Sequence of chain 44.F:
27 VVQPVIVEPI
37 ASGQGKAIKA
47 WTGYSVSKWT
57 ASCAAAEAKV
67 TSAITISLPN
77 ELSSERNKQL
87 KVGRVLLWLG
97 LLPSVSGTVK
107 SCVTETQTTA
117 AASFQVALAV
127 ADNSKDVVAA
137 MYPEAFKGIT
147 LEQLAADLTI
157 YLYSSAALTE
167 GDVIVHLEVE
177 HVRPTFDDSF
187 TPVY

Binding-site contacts:
Ligand atom N3 contacts residue TRP47 of chain 44.F at 3.4 Å.
Ligand atom C5' contacts residue ARG90 of chain 44.F at 4.3 Å.
Ligand atom C5 contacts residue TRP47 of chain 44.F at 3.8 Å (hydrophobic).
Ligand atom C2' contacts residue GLU140 of chain 44.F at 3.0 Å.
Ligand atom C1' contacts residue TRP47 of chain 44.F at 3.7 Å (hydrophobic).
Ligand atom C1' contacts residue GLU140 of chain 44.F at 2.7 Å.
Ligand atom C4' contacts residue GLU140 of chain 44.F at 3.4 Å.
Ligand atom C8 contacts residue TRP47 of chain 44.F at 3.6 Å (hydrophobic).
Ligand atom C2 contacts residue TRP47 of chain 44.F at 3.4 Å (hydrophobic).
Ligand atom N9 contacts residue LYS143 of chain 44.F at 3.2 Å (salt-bridge).
Ligand atom O4' contacts residue LYS143 of chain 44.F at 4.2 Å.
Ligand atom N1 contacts residue TRP47 of chain 44.F at 3.7 Å.
Ligand atom O4' contacts residue LYS143 of chain 44.F at 4.4 Å.
Ligand atom N6 contacts residue TRP47 of chain 44.F at 4.2 Å.
Ligand atom C8 contacts residue LYS143 of chain 44.F at 2.7 Å.
Ligand atom C1' contacts residue LYS143 of chain 44.F at 3.1 Å.
Ligand atom O4' contacts residue TRP47 of chain 44.F at 3.4 Å.
Ligand atom O2' contacts residue LYS143 of chain 44.F at 3.8 Å.
Ligand atom O2' contacts residue GLU140 of chain 44.F at 2.3 Å (salt-bridge).
Ligand atom C3' contacts residue GLU140 of chain 44.F at 3.8 Å.
Ligand atom N9 contacts residue GLU140 of chain 44.F at 4.1 Å.
Ligand atom C4 contacts residue TRP47 of chain 44.F at 3.3 Å (hydrophobic).
Ligand atom N7 contacts residue LYS143 of chain 44.F at 3.8 Å.
Ligand atom N7 contacts residue TRP47 of chain 44.F at 3.6 Å.
Ligand atom O3' contacts residue GLU140 of chain 44.F at 4.4 Å.
Ligand atom O4' contacts residue GLU140 of chain 44.F at 3.0 Å (salt-bridge).
Ligand atom C2' contacts residue LYS143 of chain 44.F at 3.7 Å.
Ligand atom C6 contacts residue TRP47 of chain 44.F at 3.7 Å (hydrophobic).
Ligand atom N9 contacts residue TRP47 of chain 44.F at 3.3 Å.

The protein below binds the small molecule below.
Small molecule (SMILES): Nc1ncnc2c1ncn2[C@@H]1O[C@H]([C@@H]2O[C@@H]3[C@H](O[P](=O)(O)O2)[C@@H](CO[P](=O)(O)O[C@H]2[C@@H](O)[C@H](n4cnc5c(N)ncnc54)O[C@@H]2COP(=O)=O)O[C@H]3n2ccc(=O)[nH]c2=O)[C@@H](O[P](=O)(O)OC[C@H]2O[C@@H](n3ccc(=O)[nH]c3=O)[C@H](O)[C@@H]2O)[C@H]1O